Binding-site contacts:
Ligand atom O2A contacts residue LYS423 of chain 1.F at 2.9 Å (salt-bridge).
Ligand atom S1G contacts residue ASN534 of chain 1.F at 3.5 Å (h-bond).
Ligand atom N6 contacts residue TYR386 of chain 1.F at 3.2 Å (h-bond).
Ligand atom O2B contacts residue VAL421 of chain 1.F at 3.0 Å (h-bond).
Ligand atom O3B contacts residue MG1 of chain 1.R at 3.5 Å.
Ligand atom PA contacts residue SER425 of chain 1.F at 3.6 Å.
Ligand atom O2G contacts residue MG1 of chain 1.R at 2.1 Å.
Ligand atom O2A contacts residue THR424 of chain 1.F at 2.7 Å (h-bond).
Ligand atom N7 contacts residue TYR555 of chain 1.F at 2.8 Å (h-bond).
Ligand atom C2 contacts residue TYR567 of chain 1.F at 3.4 Å (hydrophobic).
Ligand atom C8 contacts residue TYR555 of chain 1.F at 3.6 Å (hydrophobic).
Ligand atom N1 contacts residue HIS385 of chain 1.F at 3.5 Å.
Ligand atom O3A contacts residue GLY420 of chain 1.F at 3.3 Å.
Ligand atom PB contacts residue MG1 of chain 1.R at 3.2 Å.
Ligand atom O2B contacts residue GLY420 of chain 1.F at 2.6 Å (h-bond).
Ligand atom O3G contacts residue PRO419 of chain 1.F at 3.5 Å.
Ligand atom O5' contacts residue SER425 of chain 1.F at 2.7 Å (h-bond).
Ligand atom S1G contacts residue MG1 of chain 1.R at 3.5 Å.
Ligand atom O1B contacts residue MG1 of chain 1.R at 2.1 Å.
Ligand atom N6 contacts residue HIS385 of chain 1.F at 3.3 Å.
Ligand atom C1' contacts residue SER425 of chain 1.F at 3.7 Å.
Ligand atom O3B contacts residue GLY420 of chain 1.F at 2.8 Å (h-bond).
Ligand atom O2A contacts residue SER425 of chain 1.F at 3.3 Å (h-bond).
Ligand atom O1A contacts residue THR424 of chain 1.F at 3.3 Å.
Ligand atom O2B contacts residue GLY422 of chain 1.F at 3.0 Å (h-bond).
Ligand atom PA contacts residue GLY422 of chain 1.F at 3.7 Å.
Ligand atom C2' contacts residue SER425 of chain 1.F at 3.1 Å.
Ligand atom PB contacts residue GLY420 of chain 1.F at 3.3 Å.
Ligand atom C6 contacts residue HIS385 of chain 1.F at 3.4 Å.
Ligand atom O4' contacts residue SER425 of chain 1.F at 3.4 Å (h-bond).
Ligand atom O3A contacts residue GLY422 of chain 1.F at 3.6 Å.
Ligand atom N1 contacts residue TYR567 of chain 1.F at 3.5 Å.
Ligand atom O1A contacts residue MG1 of chain 1.R at 3.1 Å.
Ligand atom PG contacts residue MG1 of chain 1.R at 3.1 Å.
Ligand atom C5' contacts residue SER425 of chain 1.F at 3.7 Å.
Ligand atom O2A contacts residue GLY422 of chain 1.F at 2.7 Å.
Ligand atom C3' contacts residue SER425 of chain 1.F at 3.2 Å.
Ligand atom C4' contacts residue SER425 of chain 1.F at 3.6 Å.
Ligand atom O5' contacts residue GLY422 of chain 1.F at 3.5 Å.
Ligand atom O1B contacts residue THR424 of chain 1.F at 2.9 Å (h-bond).

This small molecule binds to this protein.
Small molecule (SMILES): Nc1ncnc2c1ncn2[C@@H]1O[C@H](COP(=O)(O)OP(=O)(O)OP(O)(O)=S)[C@@H](O)[C@H]1O

Sequence of chain 1.F:
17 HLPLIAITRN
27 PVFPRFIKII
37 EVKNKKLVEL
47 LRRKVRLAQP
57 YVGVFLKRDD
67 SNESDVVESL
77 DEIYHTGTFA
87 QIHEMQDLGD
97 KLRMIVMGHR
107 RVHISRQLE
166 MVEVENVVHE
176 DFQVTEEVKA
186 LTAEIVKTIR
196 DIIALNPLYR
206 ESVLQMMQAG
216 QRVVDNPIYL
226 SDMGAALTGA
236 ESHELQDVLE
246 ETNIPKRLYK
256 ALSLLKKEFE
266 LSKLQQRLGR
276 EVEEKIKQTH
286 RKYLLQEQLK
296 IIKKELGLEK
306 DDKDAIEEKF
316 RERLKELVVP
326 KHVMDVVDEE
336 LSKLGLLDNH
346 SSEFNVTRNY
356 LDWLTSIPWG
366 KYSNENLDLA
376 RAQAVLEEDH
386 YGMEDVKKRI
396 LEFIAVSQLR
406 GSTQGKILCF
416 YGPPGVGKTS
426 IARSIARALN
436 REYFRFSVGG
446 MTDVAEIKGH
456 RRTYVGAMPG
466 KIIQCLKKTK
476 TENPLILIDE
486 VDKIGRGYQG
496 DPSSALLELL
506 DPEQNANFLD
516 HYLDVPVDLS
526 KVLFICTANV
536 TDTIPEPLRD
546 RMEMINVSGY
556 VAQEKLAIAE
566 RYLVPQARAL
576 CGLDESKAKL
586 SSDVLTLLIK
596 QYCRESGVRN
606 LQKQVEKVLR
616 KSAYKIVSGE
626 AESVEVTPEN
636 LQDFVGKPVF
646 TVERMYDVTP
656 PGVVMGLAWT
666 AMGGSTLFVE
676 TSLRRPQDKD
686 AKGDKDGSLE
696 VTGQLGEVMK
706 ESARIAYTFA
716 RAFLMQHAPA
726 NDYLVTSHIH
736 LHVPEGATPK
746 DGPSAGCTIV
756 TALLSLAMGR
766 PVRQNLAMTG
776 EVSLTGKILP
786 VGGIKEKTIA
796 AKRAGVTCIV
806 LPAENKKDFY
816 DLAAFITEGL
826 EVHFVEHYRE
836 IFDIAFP